Sequence of chain 1.D:
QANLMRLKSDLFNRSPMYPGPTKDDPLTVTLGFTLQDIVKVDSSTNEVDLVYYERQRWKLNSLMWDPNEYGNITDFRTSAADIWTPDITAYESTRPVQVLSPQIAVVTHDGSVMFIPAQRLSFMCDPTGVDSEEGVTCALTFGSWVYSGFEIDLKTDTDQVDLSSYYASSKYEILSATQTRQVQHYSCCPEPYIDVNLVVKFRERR

This protein binds this small molecule.
Small molecule (SMILES): c1cnc2cc3c(cc2n1)[C@@H]1CNC[C@H]3C1

Binding-site contacts:
Ligand atom N13 contacts residue VAL146 of chain 1.C at 3.6 Å.
Ligand atom C07 contacts residue TRP145 of chain 1.C at 3.7 Å (hydrophobic).
Ligand atom C11 contacts residue VAL106 of chain 1.D at 3.3 Å (hydrophobic).
Ligand atom N13 contacts residue ILE116 of chain 1.D at 3.7 Å.
Ligand atom C11 contacts residue VAL146 of chain 1.C at 4.2 Å (hydrophobic).
Ligand atom N02 contacts residue TYR91 of chain 1.C at 2.7 Å (h-bond).
Ligand atom N13 contacts residue TRP145 of chain 1.C at 4.1 Å.
Ligand atom C11 contacts residue MET114 of chain 1.D at 3.6 Å (hydrophobic).
Ligand atom C09 contacts residue ILE116 of chain 1.D at 3.8 Å (hydrophobic).
Ligand atom C08 contacts residue TYR193 of chain 1.C at 3.3 Å (hydrophobic).
Ligand atom C15 contacts residue TRP145 of chain 1.C at 3.4 Å (hydrophobic).
Ligand atom C03 contacts residue TRP145 of chain 1.C at 3.4 Å (hydrophobic).
Ligand atom C16 contacts residue ILE116 of chain 1.D at 4.0 Å (hydrophobic).
Ligand atom C14 contacts residue ILE116 of chain 1.D at 3.6 Å (hydrophobic).
Ligand atom C09 contacts residue TYR193 of chain 1.C at 3.7 Å (hydrophobic).
Ligand atom C15 contacts residue ILE116 of chain 1.D at 3.6 Å (hydrophobic).
Ligand atom C08 contacts residue CYS188 of chain 1.C at 3.6 Å (hydrophobic).
Ligand atom C01 contacts residue TYR186 of chain 1.C at 3.8 Å (hydrophobic).
Ligand atom C12 contacts residue VAL146 of chain 1.C at 3.5 Å (hydrophobic).
Ligand atom C12 contacts residue VAL106 of chain 1.D at 4.1 Å (hydrophobic).
Ligand atom N02 contacts residue TRP145 of chain 1.C at 2.8 Å (h-bond).
Ligand atom N10 contacts residue MET114 of chain 1.D at 3.5 Å.
Ligand atom C08 contacts residue CYS189 of chain 1.C at 3.5 Å (hydrophobic).
Ligand atom C09 contacts residue TRP145 of chain 1.C at 3.7 Å (hydrophobic).
Ligand atom C16 contacts residue TRP145 of chain 1.C at 3.5 Å (hydrophobic).
Ligand atom C05 contacts residue TYR186 of chain 1.C at 4.0 Å (hydrophobic).
Ligand atom C08 contacts residue TRP145 of chain 1.C at 3.8 Å (hydrophobic).
Ligand atom C14 contacts residue TRP145 of chain 1.C at 3.5 Å (hydrophobic).
Ligand atom C12 contacts residue MET114 of chain 1.D at 3.9 Å (hydrophobic).
Ligand atom C06 contacts residue TYR186 of chain 1.C at 3.7 Å (hydrophobic).
Ligand atom C01 contacts residue TYR91 of chain 1.C at 3.4 Å (hydrophobic).
Ligand atom C03 contacts residue TYR91 of chain 1.C at 3.3 Å (hydrophobic).
Ligand atom C07 contacts residue CYS188 of chain 1.C at 3.7 Å (hydrophobic).
Ligand atom N10 contacts residue TYR193 of chain 1.C at 3.3 Å (h-bond).
Ligand atom C01 contacts residue TYR193 of chain 1.C at 3.6 Å (hydrophobic).
Ligand atom C05 contacts residue CYS188 of chain 1.C at 3.9 Å (hydrophobic).
Ligand atom C01 contacts residue TRP145 of chain 1.C at 3.9 Å (hydrophobic).
Ligand atom N02 contacts residue TYR193 of chain 1.C at 4.0 Å.
Ligand atom C04 contacts residue TRP145 of chain 1.C at 3.9 Å (hydrophobic).
Ligand atom C06 contacts residue CYS188 of chain 1.C at 3.7 Å (hydrophobic).

Sequence of chain 1.C:
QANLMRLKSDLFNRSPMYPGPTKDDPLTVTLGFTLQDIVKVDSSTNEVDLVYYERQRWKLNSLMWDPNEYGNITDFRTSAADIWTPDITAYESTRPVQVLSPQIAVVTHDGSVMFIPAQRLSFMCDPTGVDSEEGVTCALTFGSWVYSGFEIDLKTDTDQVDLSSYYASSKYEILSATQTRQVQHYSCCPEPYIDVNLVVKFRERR